Sequence of chain 2.A:
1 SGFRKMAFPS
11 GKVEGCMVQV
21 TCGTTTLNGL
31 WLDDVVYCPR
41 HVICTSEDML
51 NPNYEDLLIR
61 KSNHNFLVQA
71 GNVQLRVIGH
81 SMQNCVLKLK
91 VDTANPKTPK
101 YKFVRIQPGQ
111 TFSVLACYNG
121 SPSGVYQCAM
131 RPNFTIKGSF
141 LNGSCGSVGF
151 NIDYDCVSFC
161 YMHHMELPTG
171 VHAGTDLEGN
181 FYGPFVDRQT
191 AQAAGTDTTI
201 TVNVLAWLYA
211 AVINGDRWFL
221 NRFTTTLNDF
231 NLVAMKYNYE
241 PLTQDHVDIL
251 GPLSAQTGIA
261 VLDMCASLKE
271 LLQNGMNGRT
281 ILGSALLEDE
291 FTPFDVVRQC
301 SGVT

The protein below binds the small molecule below.
Small molecule (SMILES): O=C(Nc1cncc2ccccc12)[C@@H]1CCNc2ccc(Cl)cc21

Binding-site contacts:
Ligand atom C9 contacts residue CYS145 of chain 1.A at 3.8 Å (hydrophobic).
Ligand atom C11 contacts residue PHE140 of chain 1.A at 3.8 Å (hydrophobic).
Ligand atom C18 contacts residue HIS164 of chain 1.A at 3.3 Å.
Ligand atom C12 contacts residue PHE140 of chain 1.A at 3.5 Å (hydrophobic).
Ligand atom C18 contacts residue MET165 of chain 1.A at 3.5 Å (hydrophobic).
Ligand atom N2 contacts residue GLU166 of chain 1.A at 3.7 Å.
Ligand atom C contacts residue MET49 of chain 1.A at 3.6 Å (hydrophobic).
Ligand atom C10 contacts residue LEU141 of chain 1.A at 3.6 Å (hydrophobic).
Ligand atom CL contacts residue HIS41 of chain 1.A at 3.4 Å.
Ligand atom N contacts residue GLN189 of chain 1.A at 2.8 Å (h-bond).
Ligand atom C contacts residue MET165 of chain 1.A at 3.5 Å (hydrophobic).
Ligand atom N1 contacts residue CYS145 of chain 1.A at 3.6 Å (h-bond).
Ligand atom CL contacts residue ASP187 of chain 1.A at 3.1 Å.
Ligand atom C4 contacts residue GLN189 of chain 1.A at 3.7 Å.
Ligand atom C12 contacts residue SER1 of chain 2.A at 3.8 Å.
Ligand atom C12 contacts residue GLU166 of chain 1.A at 3.6 Å.
Ligand atom C1 contacts residue MET165 of chain 1.A at 3.7 Å (hydrophobic).
Ligand atom N2 contacts residue PHE140 of chain 1.A at 3.6 Å.
Ligand atom C9 contacts residue GLU166 of chain 1.A at 3.8 Å.
Ligand atom N2 contacts residue SER144 of chain 1.A at 3.7 Å.
Ligand atom C15 contacts residue ASN142 of chain 1.A at 3.4 Å.
Ligand atom C1 contacts residue ARG188 of chain 1.A at 3.8 Å.
Ligand atom C11 contacts residue LEU141 of chain 1.A at 3.6 Å (hydrophobic).
Ligand atom C1 contacts residue MET49 of chain 1.A at 3.4 Å (hydrophobic).
Ligand atom C5 contacts residue DMS1 of chain 1.F at 3.8 Å.
Ligand atom C12 contacts residue ASN142 of chain 1.A at 3.6 Å.
Ligand atom C10 contacts residue GLU166 of chain 1.A at 3.6 Å.
Ligand atom C18 contacts residue HIS41 of chain 1.A at 3.8 Å.
Ligand atom O contacts residue GLU166 of chain 1.A at 3.1 Å (salt-bridge).
Ligand atom C12 contacts residue LEU141 of chain 1.A at 3.5 Å (hydrophobic).
Ligand atom C3 contacts residue GLN189 of chain 1.A at 3.6 Å.
Ligand atom C10 contacts residue PHE140 of chain 1.A at 3.2 Å (hydrophobic).
Ligand atom CL contacts residue MET165 of chain 1.A at 3.7 Å.
Ligand atom C14 contacts residue ASN142 of chain 1.A at 3.4 Å.
Ligand atom O contacts residue MET165 of chain 1.A at 3.3 Å.
Ligand atom C13 contacts residue ASN142 of chain 1.A at 3.6 Å.
Ligand atom N2 contacts residue HIS163 of chain 1.A at 2.8 Å (h-bond).
Ligand atom C2 contacts residue GLN189 of chain 1.A at 3.5 Å.
Ligand atom C9 contacts residue HIS163 of chain 1.A at 3.3 Å.
Ligand atom CL contacts residue HIS164 of chain 1.A at 3.8 Å.

Sequence of chain 1.A:
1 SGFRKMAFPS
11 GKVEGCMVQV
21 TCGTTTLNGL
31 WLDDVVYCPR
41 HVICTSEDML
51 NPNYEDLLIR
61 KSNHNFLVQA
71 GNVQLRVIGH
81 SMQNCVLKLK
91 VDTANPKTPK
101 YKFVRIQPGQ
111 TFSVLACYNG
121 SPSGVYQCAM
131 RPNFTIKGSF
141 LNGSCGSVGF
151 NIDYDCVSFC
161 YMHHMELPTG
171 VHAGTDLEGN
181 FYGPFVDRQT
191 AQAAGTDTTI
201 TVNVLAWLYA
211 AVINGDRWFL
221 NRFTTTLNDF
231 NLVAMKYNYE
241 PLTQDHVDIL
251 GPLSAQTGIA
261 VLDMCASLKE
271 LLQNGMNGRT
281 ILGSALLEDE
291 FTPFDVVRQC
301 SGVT